Binding-site contacts:
Ligand atom NE contacts residue HIS620 of chain 1.A at 4.1 Å.
Ligand atom NE contacts residue ASP613 of chain 1.A at 4.4 Å.
Ligand atom CB contacts residue HIS620 of chain 1.A at 3.9 Å.
Ligand atom NH2 contacts residue TYR626 of chain 1.A at 4.2 Å.
Ligand atom OXT contacts residue HIS620 of chain 1.A at 4.2 Å.
Ligand atom O contacts residue HIS620 of chain 1.A at 2.5 Å (h-bond).
Ligand atom O contacts residue THR621 of chain 1.A at 3.3 Å.
Ligand atom C contacts residue ASP622 of chain 1.A at 4.1 Å.
Ligand atom NH2 contacts residue PHE618 of chain 1.A at 3.6 Å.
Ligand atom CD contacts residue HIS620 of chain 1.A at 3.8 Å.
Ligand atom CG contacts residue HIS620 of chain 1.A at 3.7 Å.
Ligand atom NH1 contacts residue TYR626 of chain 1.A at 2.7 Å (h-bond).
Ligand atom NH1 contacts residue PHE618 of chain 1.A at 4.0 Å.
Ligand atom C contacts residue THR621 of chain 1.A at 4.3 Å.
Ligand atom NE contacts residue TYR626 of chain 1.A at 3.9 Å.
Ligand atom CZ contacts residue TYR626 of chain 1.A at 3.6 Å (hydrophobic).
Ligand atom CZ contacts residue PHE618 of chain 1.A at 4.5 Å (hydrophobic).
Ligand atom NH1 contacts residue ASP613 of chain 1.A at 2.4 Å (salt-bridge).
Ligand atom O contacts residue ASP622 of chain 1.A at 3.5 Å (salt-bridge).
Ligand atom NH2 contacts residue ASP613 of chain 1.A at 3.1 Å (salt-bridge).
Ligand atom N contacts residue HIS620 of chain 1.A at 3.8 Å.
Ligand atom OXT contacts residue ASP622 of chain 1.A at 4.0 Å.
Ligand atom CA contacts residue HIS620 of chain 1.A at 3.3 Å.
Ligand atom CZ contacts residue ASP613 of chain 1.A at 3.3 Å.
Ligand atom C contacts residue HIS620 of chain 1.A at 3.2 Å.

This small molecule binds to this protein.
Small molecule (SMILES): NC(=[NH2+])NCCC[C@H](N)C(=O)O

Sequence of chain 1.A:
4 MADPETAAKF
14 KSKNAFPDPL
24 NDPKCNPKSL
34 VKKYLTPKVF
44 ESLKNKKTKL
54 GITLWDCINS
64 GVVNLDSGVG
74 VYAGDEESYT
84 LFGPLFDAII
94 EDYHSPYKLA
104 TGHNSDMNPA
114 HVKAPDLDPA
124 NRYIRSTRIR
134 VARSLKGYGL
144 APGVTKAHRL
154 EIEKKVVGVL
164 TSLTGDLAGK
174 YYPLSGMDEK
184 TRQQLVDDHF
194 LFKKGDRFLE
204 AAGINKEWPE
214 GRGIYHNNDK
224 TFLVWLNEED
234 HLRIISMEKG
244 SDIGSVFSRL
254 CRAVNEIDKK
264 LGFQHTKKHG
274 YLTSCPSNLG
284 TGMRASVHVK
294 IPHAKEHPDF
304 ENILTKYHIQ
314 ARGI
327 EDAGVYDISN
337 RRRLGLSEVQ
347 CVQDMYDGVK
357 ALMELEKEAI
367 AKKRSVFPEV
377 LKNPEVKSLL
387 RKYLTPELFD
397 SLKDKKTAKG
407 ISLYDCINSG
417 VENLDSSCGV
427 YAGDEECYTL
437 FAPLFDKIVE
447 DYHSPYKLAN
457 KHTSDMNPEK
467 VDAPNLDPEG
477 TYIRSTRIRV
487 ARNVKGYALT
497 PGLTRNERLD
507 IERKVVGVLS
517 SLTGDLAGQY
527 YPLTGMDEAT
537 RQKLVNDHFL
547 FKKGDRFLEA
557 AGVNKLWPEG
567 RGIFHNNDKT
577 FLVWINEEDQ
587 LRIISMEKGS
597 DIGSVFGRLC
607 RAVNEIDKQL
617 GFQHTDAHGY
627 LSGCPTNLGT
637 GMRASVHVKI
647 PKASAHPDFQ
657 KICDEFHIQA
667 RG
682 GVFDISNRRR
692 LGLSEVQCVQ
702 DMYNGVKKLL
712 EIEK